This protein binds this small molecule.
Small molecule (SMILES): CC(C)=CCC/C(C)=C/CC/C(C)=C/CO[P](=O)(O)OP(=O)(O)O

Binding-site contacts:
Ligand atom C5 contacts residue TYR361 of chain 1.A at 3.6 Å (hydrophobic).
Ligand atom C11 contacts residue CYS254 of chain 1.A at 3.9 Å (hydrophobic).
Ligand atom C8 contacts residue HIS248 of chain 1.A at 4.1 Å.
Ligand atom O1A contacts residue TYR361 of chain 1.A at 3.7 Å.
Ligand atom C7 contacts residue TRP303 of chain 1.A at 4.1 Å (hydrophobic).
Ligand atom C13 contacts residue ARG202 of chain 1.A at 3.7 Å.
Ligand atom C14 contacts residue TRP102 of chain 1.A at 3.9 Å (hydrophobic).
Ligand atom C15 contacts residue TYR205 of chain 1.A at 4.2 Å (hydrophobic).
Ligand atom C13 contacts residue CYS254 of chain 1.A at 4.2 Å (hydrophobic).
Ligand atom C14 contacts residue ARG202 of chain 1.A at 3.3 Å.
Ligand atom PA contacts residue TYR361 of chain 1.A at 4.2 Å.
Ligand atom C1 contacts residue TYR361 of chain 1.A at 4.0 Å (hydrophobic).
Ligand atom C8 contacts residue GLY250 of chain 1.A at 3.6 Å.
Ligand atom C9 contacts residue GLY250 of chain 1.A at 3.1 Å.
Ligand atom C7 contacts residue GLY250 of chain 1.A at 3.9 Å.
Ligand atom C13 contacts residue TRP303 of chain 1.A at 4.2 Å (hydrophobic).
Ligand atom O1A contacts residue TRP106 of chain 1.A at 3.3 Å.
Ligand atom C12 contacts residue CYS254 of chain 1.A at 4.0 Å (hydrophobic).
Ligand atom C6 contacts residue HIS248 of chain 1.A at 4.3 Å.
Ligand atom C11 contacts residue TRP303 of chain 1.A at 3.3 Å (hydrophobic).
Ligand atom C9 contacts residue TYR251 of chain 1.A at 4.0 Å (hydrophobic).
Ligand atom C14 contacts residue CYS206 of chain 1.A at 4.1 Å (hydrophobic).
Ligand atom C15 contacts residue TRP102 of chain 1.A at 4.1 Å (hydrophobic).
Ligand atom C15 contacts residue TYR154 of chain 1.A at 4.3 Å (hydrophobic).
Ligand atom C11 contacts residue GLY250 of chain 1.A at 4.0 Å.
Ligand atom O2A contacts residue TYR361 of chain 1.A at 4.2 Å.
Ligand atom C15 contacts residue TRP303 of chain 1.A at 3.5 Å (hydrophobic).
Ligand atom C12 contacts residue ARG202 of chain 1.A at 3.6 Å.
Ligand atom C6 contacts residue TYR361 of chain 1.A at 3.8 Å (hydrophobic).
Ligand atom C12 contacts residue TRP303 of chain 1.A at 4.1 Å (hydrophobic).
Ligand atom C9 contacts residue CYS254 of chain 1.A at 4.1 Å (hydrophobic).
Ligand atom O1 contacts residue TYR361 of chain 1.A at 3.7 Å.
Ligand atom C7 contacts residue HIS248 of chain 1.A at 4.2 Å.
Ligand atom C15 contacts residue CYS254 of chain 1.A at 4.2 Å (hydrophobic).
Ligand atom C13 contacts residue TRP102 of chain 1.A at 4.3 Å (hydrophobic).
Ligand atom C10 contacts residue ARG202 of chain 1.A at 4.0 Å.
Ligand atom C10 contacts residue HIS248 of chain 1.A at 4.1 Å.
Ligand atom C7 contacts residue TYR361 of chain 1.A at 4.2 Å (hydrophobic).
Ligand atom C6 contacts residue TYR300 of chain 1.A at 4.2 Å (hydrophobic).
Ligand atom C10 contacts residue TYR251 of chain 1.A at 4.0 Å (hydrophobic).

Sequence of chain 1.A:
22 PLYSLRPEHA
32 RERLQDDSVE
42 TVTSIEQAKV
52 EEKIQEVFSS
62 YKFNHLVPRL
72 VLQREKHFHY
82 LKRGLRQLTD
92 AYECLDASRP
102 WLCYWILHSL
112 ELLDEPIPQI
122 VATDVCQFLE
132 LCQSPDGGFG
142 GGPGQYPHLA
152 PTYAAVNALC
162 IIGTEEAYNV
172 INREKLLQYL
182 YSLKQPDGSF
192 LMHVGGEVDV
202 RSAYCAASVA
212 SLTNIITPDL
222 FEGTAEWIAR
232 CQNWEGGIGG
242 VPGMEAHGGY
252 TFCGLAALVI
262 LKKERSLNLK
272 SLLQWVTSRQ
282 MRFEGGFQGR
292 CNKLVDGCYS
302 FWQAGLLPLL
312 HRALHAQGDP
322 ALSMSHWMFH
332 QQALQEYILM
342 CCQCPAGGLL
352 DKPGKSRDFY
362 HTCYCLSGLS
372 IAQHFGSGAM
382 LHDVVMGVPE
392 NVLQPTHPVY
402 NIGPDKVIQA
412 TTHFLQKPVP